This small molecule binds to this protein.
Small molecule (SMILES): C[C@H](CCOc1ccc(I)cc1)CCN1CCN(c2ccncc2)C1=O

Sequence of chain 54.C:
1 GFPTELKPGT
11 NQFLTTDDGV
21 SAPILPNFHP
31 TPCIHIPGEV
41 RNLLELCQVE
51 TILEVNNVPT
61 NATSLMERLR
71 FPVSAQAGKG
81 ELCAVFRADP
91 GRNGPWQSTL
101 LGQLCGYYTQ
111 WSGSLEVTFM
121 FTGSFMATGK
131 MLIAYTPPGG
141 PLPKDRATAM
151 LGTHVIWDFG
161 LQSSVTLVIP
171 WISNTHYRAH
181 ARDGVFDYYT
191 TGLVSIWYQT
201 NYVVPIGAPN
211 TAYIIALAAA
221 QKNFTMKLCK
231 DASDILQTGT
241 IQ

Sequence of chain 54.A:
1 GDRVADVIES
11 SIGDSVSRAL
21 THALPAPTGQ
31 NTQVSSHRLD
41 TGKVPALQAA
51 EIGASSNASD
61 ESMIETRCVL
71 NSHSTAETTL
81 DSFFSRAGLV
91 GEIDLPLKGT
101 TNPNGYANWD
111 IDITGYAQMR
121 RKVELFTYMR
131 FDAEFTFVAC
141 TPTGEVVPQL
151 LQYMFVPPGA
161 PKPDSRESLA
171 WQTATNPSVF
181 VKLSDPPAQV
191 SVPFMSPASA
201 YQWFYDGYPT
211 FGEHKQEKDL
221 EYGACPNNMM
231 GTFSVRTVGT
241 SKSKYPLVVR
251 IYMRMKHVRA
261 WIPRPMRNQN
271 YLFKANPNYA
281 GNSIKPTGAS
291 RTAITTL

Binding-site contacts:
Ligand atom CAG contacts residue ASP112 of chain 54.A at 3.5 Å.
Ligand atom CAF contacts residue ASN228 of chain 54.A at 3.2 Å.
Ligand atom CAT contacts residue TRP203 of chain 54.A at 3.4 Å (hydrophobic).
Ligand atom CAV contacts residue MET195 of chain 54.A at 3.9 Å (hydrophobic).
Ligand atom CAK contacts residue PHE155 of chain 54.A at 3.5 Å (hydrophobic).
Ligand atom OAS contacts residue MET195 of chain 54.A at 3.1 Å.
Ligand atom CAD contacts residue ASN228 of chain 54.A at 3.5 Å.
Ligand atom CAF contacts residue GLN202 of chain 54.A at 3.6 Å.
Ligand atom CAI contacts residue ILE24 of chain 54.C at 3.7 Å (hydrophobic).
Ligand atom NAY contacts residue TRP203 of chain 54.A at 3.7 Å.
Ligand atom CAG contacts residue TRP203 of chain 54.A at 3.9 Å (hydrophobic).
Ligand atom CAM contacts residue MET195 of chain 54.A at 4.0 Å (hydrophobic).
Ligand atom CAQ contacts residue TRP203 of chain 54.A at 3.4 Å (hydrophobic).
Ligand atom CAW contacts residue ASN228 of chain 54.A at 3.7 Å.
Ligand atom CAV contacts residue ILE111 of chain 54.A at 3.9 Å (hydrophobic).
Ligand atom CAL contacts residue PHE135 of chain 54.A at 3.7 Å (hydrophobic).
Ligand atom CAW contacts residue TRP203 of chain 54.A at 3.4 Å (hydrophobic).
Ligand atom OAB contacts residue ILE113 of chain 54.A at 3.3 Å (h-bond).
Ligand atom CAE contacts residue THR114 of chain 54.A at 3.5 Å.
Ligand atom NAZ contacts residue ASN228 of chain 54.A at 3.9 Å.
Ligand atom CAQ contacts residue ASN228 of chain 54.A at 3.6 Å.
Ligand atom NAZ contacts residue TRP203 of chain 54.A at 3.2 Å.
Ligand atom CAV contacts residue VAL192 of chain 54.A at 3.9 Å (hydrophobic).
Ligand atom OAS contacts residue VAL192 of chain 54.A at 3.9 Å.
Ligand atom CAA contacts residue PHE135 of chain 54.A at 3.8 Å (hydrophobic).
Ligand atom CAM contacts residue ILE111 of chain 54.A at 3.6 Å (hydrophobic).
Ligand atom OAB contacts residue TRP203 of chain 54.A at 3.7 Å.
Ligand atom CAL contacts residue ILE111 of chain 54.A at 3.5 Å (hydrophobic).
Ligand atom CAK contacts residue MET195 of chain 54.A at 3.8 Å (hydrophobic).
Ligand atom CAI contacts residue PHE155 of chain 54.A at 3.5 Å (hydrophobic).
Ligand atom CAP contacts residue TYR201 of chain 54.A at 3.5 Å (hydrophobic).
Ligand atom CAX contacts residue ILE111 of chain 54.A at 3.9 Å (hydrophobic).
Ligand atom CAF contacts residue TRP203 of chain 54.A at 3.6 Å (hydrophobic).
Ligand atom CAD contacts residue GLN202 of chain 54.A at 3.6 Å.
Ligand atom CAJ contacts residue PHE135 of chain 54.A at 3.8 Å (hydrophobic).
Ligand atom CAQ contacts residue TYR201 of chain 54.A at 3.7 Å (hydrophobic).
Ligand atom CAE contacts residue ASP112 of chain 54.A at 3.6 Å.
Ligand atom OAB contacts residue ASP112 of chain 54.A at 3.6 Å.
Ligand atom CAG contacts residue THR114 of chain 54.A at 3.9 Å.
Ligand atom CAH contacts residue VAL192 of chain 54.A at 3.9 Å (hydrophobic).